Binding-site contacts:
Ligand atom C8 contacts residue LEU229 of chain 1.B at 3.8 Å (hydrophobic).
Ligand atom C1 contacts residue ALA64 of chain 1.B at 3.8 Å (hydrophobic).
Ligand atom C1 contacts residue LEU60 of chain 1.B at 3.6 Å (hydrophobic).
Ligand atom O57 contacts residue PHE247 of chain 1.B at 3.0 Å.
Ligand atom C19 contacts residue LEU101 of chain 1.B at 3.8 Å (hydrophobic).
Ligand atom C3 contacts residue LEU60 of chain 1.B at 3.7 Å (hydrophobic).
Ligand atom C12 contacts residue GLN67 of chain 1.B at 3.1 Å.
Ligand atom C14 contacts residue ASN61 of chain 1.B at 3.7 Å.
Ligand atom C17 contacts residue PHE120 of chain 1.B at 3.0 Å (hydrophobic).
Ligand atom C8 contacts residue PHE232 of chain 1.B at 3.5 Å (hydrophobic).
Ligand atom C13 contacts residue PHE232 of chain 1.B at 3.8 Å (hydrophobic).
Ligand atom C16 contacts residue LEU60 of chain 1.B at 3.8 Å (hydrophobic).
Ligand atom C10 contacts residue MET98 of chain 1.B at 3.5 Å (hydrophobic).
Ligand atom C14 contacts residue LEU57 of chain 1.B at 3.8 Å (hydrophobic).
Ligand atom C18 contacts residue GLN67 of chain 1.B at 3.5 Å.
Ligand atom O59 contacts residue LEU60 of chain 1.B at 3.1 Å.
Ligand atom C17 contacts residue MET143 of chain 1.B at 3.6 Å (hydrophobic).
Ligand atom C13 contacts residue MET136 of chain 1.B at 3.6 Å (hydrophobic).
Ligand atom C17 contacts residue LEU60 of chain 1.B at 3.7 Å (hydrophobic).
Ligand atom O60 contacts residue GLN67 of chain 1.B at 3.3 Å (h-bond).
Ligand atom C22 contacts residue MET98 of chain 1.B at 3.8 Å (hydrophobic).
Ligand atom C10 contacts residue CYS233 of chain 1.B at 3.8 Å (hydrophobic).
Ligand atom C16 contacts residue MET136 of chain 1.B at 3.7 Å (hydrophobic).
Ligand atom C13 contacts residue LEU57 of chain 1.B at 3.6 Å (hydrophobic).
Ligand atom O57 contacts residue THR236 of chain 1.B at 3.4 Å.
Ligand atom C4 contacts residue ASN61 of chain 1.B at 3.3 Å.
Ligand atom O60 contacts residue ARG108 of chain 1.B at 2.8 Å (salt-bridge).
Ligand atom C11 contacts residue LEU101 of chain 1.B at 3.6 Å (hydrophobic).
Ligand atom O60 contacts residue PHE120 of chain 1.B at 3.7 Å.
Ligand atom C16 contacts residue PHE120 of chain 1.B at 3.2 Å (hydrophobic).
Ligand atom S61 contacts residue MET136 of chain 1.B at 3.5 Å.
Ligand atom O59 contacts residue PHE120 of chain 1.B at 3.1 Å.
Ligand atom C11 contacts residue ALA64 of chain 1.B at 3.6 Å (hydrophobic).
Ligand atom C17 contacts residue MET136 of chain 1.B at 3.3 Å (hydrophobic).
Ligand atom C7 contacts residue MET136 of chain 1.B at 3.8 Å (hydrophobic).
Ligand atom O58 contacts residue CYS233 of chain 1.B at 3.4 Å.
Ligand atom O57 contacts residue ASN61 of chain 1.B at 3.6 Å.
Ligand atom C18 contacts residue PHE120 of chain 1.B at 3.7 Å (hydrophobic).
Ligand atom S61 contacts residue MET143 of chain 1.B at 3.1 Å.
Ligand atom C15 contacts residue ASN61 of chain 1.B at 3.6 Å.

The protein below binds the small molecule below.
Small molecule (SMILES): CC(=O)S[C@@H]1CC2=CC(=O)CC[C@]2(C)[C@H]2CC[C@@]3(C)[C@@H](CC[C@@]34CCC(=O)O4)[C@H]12

Sequence of chain 1.B:
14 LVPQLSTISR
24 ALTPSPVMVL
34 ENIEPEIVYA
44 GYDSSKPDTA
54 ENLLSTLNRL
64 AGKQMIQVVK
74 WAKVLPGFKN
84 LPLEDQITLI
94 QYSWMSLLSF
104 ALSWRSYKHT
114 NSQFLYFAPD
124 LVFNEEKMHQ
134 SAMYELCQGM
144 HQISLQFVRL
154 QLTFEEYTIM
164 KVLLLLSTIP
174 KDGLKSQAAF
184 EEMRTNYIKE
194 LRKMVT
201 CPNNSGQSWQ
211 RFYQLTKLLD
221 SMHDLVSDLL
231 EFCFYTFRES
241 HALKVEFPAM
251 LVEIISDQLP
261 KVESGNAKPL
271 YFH